Sequence of chain 1.A:
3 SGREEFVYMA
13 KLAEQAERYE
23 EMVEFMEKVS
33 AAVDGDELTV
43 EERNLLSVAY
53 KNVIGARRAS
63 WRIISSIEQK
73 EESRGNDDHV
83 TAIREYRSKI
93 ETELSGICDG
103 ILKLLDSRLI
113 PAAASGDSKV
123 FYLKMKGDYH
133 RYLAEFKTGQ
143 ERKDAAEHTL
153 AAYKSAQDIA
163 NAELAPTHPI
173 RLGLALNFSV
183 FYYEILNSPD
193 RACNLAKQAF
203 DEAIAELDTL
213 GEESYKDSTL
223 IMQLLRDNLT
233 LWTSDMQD

This protein binds this small molecule.
Small molecule (SMILES): C[C@H](NC(=O)[C@H](COP(=O)(O)O)NC(=O)[C@H](CC(N)=O)NC(=O)[C@@H](N)CO)C(=O)N1CCC[C@H]1C(=O)O

Binding-site contacts:
Ligand atom O contacts residue LEU178 of chain 1.A at 3.7 Å.
Ligand atom O2P contacts residue ARG60 of chain 1.A at 3.1 Å (salt-bridge).
Ligand atom O2P contacts residue ARG133 of chain 1.A at 3.3 Å (salt-bridge).
Ligand atom CB contacts residue GLU186 of chain 1.A at 3.3 Å.
Ligand atom CA contacts residue ASN230 of chain 1.A at 3.9 Å.
Ligand atom O1P contacts residue ARG133 of chain 1.A at 2.9 Å (salt-bridge).
Ligand atom O3P contacts residue ARG60 of chain 1.A at 2.8 Å (salt-bridge).
Ligand atom P contacts residue ARG133 of chain 1.A at 4.1 Å.
Ligand atom N contacts residue ASN179 of chain 1.A at 2.9 Å (h-bond).
Ligand atom CA contacts residue ASN179 of chain 1.A at 3.6 Å.
Ligand atom C contacts residue ASN179 of chain 1.A at 3.7 Å.
Ligand atom O1P contacts residue TYR134 of chain 1.A at 2.7 Å (h-bond).
Ligand atom P contacts residue TYR134 of chain 1.A at 3.7 Å.
Ligand atom CA contacts residue LYS53 of chain 1.A at 4.0 Å.
Ligand atom CB contacts residue ASN179 of chain 1.A at 3.4 Å.
Ligand atom OXT contacts residue LYS53 of chain 1.A at 2.5 Å (salt-bridge).
Ligand atom N contacts residue ASN230 of chain 1.A at 3.1 Å (h-bond).
Ligand atom OG contacts residue TRP234 of chain 1.A at 3.2 Å (h-bond).
Ligand atom CA contacts residue LEU178 of chain 1.A at 4.1 Å (hydrophobic).
Ligand atom O contacts residue ASN230 of chain 1.A at 3.2 Å (h-bond).
Ligand atom CB contacts residue ASN230 of chain 1.A at 4.0 Å.
Ligand atom C contacts residue VAL182 of chain 1.A at 4.0 Å (hydrophobic).
Ligand atom O contacts residue LEU178 of chain 1.A at 4.1 Å.
Ligand atom N contacts residue LEU178 of chain 1.A at 3.8 Å.
Ligand atom CA contacts residue LEU178 of chain 1.A at 4.0 Å (hydrophobic).
Ligand atom O contacts residue GLU186 of chain 1.A at 4.0 Å.
Ligand atom O contacts residue VAL182 of chain 1.A at 3.1 Å.
Ligand atom OG contacts residue TYR185 of chain 1.A at 3.5 Å.
Ligand atom O3P contacts residue TYR134 of chain 1.A at 3.5 Å (h-bond).
Ligand atom C contacts residue LYS53 of chain 1.A at 3.4 Å.
Ligand atom CA contacts residue ASN179 of chain 1.A at 3.7 Å.
Ligand atom CB contacts residue ASN179 of chain 1.A at 3.5 Å.
Ligand atom CG contacts residue LEU222 of chain 1.A at 4.0 Å (hydrophobic).
Ligand atom P contacts residue ARG60 of chain 1.A at 3.8 Å.
Ligand atom OG contacts residue GLU186 of chain 1.A at 3.7 Å.
Ligand atom CB contacts residue GLY175 of chain 1.A at 4.0 Å.
Ligand atom O contacts residue LEU226 of chain 1.A at 4.0 Å.
Ligand atom C contacts residue LEU178 of chain 1.A at 3.7 Å (hydrophobic).
Ligand atom CA contacts residue ASN230 of chain 1.A at 4.0 Å.
Ligand atom C contacts residue ASN230 of chain 1.A at 4.0 Å.